A small-molecule ligand and the protein it binds are described below.
Small molecule (SMILES): CC(C)Cc1ccc([C@H](C)C(=O)O)cc1

Binding-site contacts:
Ligand atom C2 contacts residue LEU321 of chain 1.B at 4.1 Å (hydrophobic).
Ligand atom C4 contacts residue ALA496 of chain 1.B at 4.0 Å (hydrophobic).
Ligand atom C3 contacts residue ALA496 of chain 1.B at 3.8 Å (hydrophobic).
Ligand atom O2 contacts residue ARG89 of chain 1.B at 2.9 Å (salt-bridge).
Ligand atom C3 contacts residue SER499 of chain 1.B at 3.5 Å.
Ligand atom C7 contacts residue TYR324 of chain 1.B at 3.8 Å (hydrophobic).
Ligand atom O2 contacts residue LEU500 of chain 1.B at 3.6 Å.
Ligand atom C9 contacts residue SER322 of chain 1.B at 4.2 Å.
Ligand atom C5 contacts residue EDO1 of chain 1.FA at 3.2 Å.
Ligand atom O1 contacts residue ARG89 of chain 1.B at 2.7 Å (salt-bridge).
Ligand atom C13 contacts residue VAL318 of chain 1.B at 3.5 Å (hydrophobic).
Ligand atom C4 contacts residue MET491 of chain 1.B at 3.7 Å (hydrophobic).
Ligand atom C5 contacts residue SER499 of chain 1.B at 3.3 Å.
Ligand atom O2 contacts residue ALA496 of chain 1.B at 3.4 Å.
Ligand atom C5 contacts residue TRP356 of chain 1.B at 3.9 Å (hydrophobic).
Ligand atom C1 contacts residue TYR324 of chain 1.B at 3.4 Å (hydrophobic).
Ligand atom O2 contacts residue VAL85 of chain 1.B at 3.7 Å.
Ligand atom C8 contacts residue VAL318 of chain 1.B at 3.6 Å (hydrophobic).
Ligand atom C8 contacts residue ALA496 of chain 1.B at 3.9 Å (hydrophobic).
Ligand atom C5 contacts residue TYR354 of chain 1.B at 4.0 Å (hydrophobic).
Ligand atom C3 contacts residue EDO1 of chain 1.FA at 3.9 Å.
Ligand atom C11 contacts residue VAL318 of chain 1.B at 4.0 Å (hydrophobic).
Ligand atom O1 contacts residue TYR324 of chain 1.B at 2.4 Å (h-bond).
Ligand atom C3 contacts residue GLY495 of chain 1.B at 3.5 Å.
Ligand atom C4 contacts residue GLY495 of chain 1.B at 3.9 Å.
Ligand atom C6 contacts residue TYR324 of chain 1.B at 3.5 Å (hydrophobic).
Ligand atom C10 contacts residue VAL318 of chain 1.B at 4.2 Å (hydrophobic).
Ligand atom C12 contacts residue ALA496 of chain 1.B at 3.7 Å (hydrophobic).
Ligand atom C2 contacts residue EDO1 of chain 1.FA at 3.6 Å.
Ligand atom C12 contacts residue VAL318 of chain 1.B at 3.6 Å (hydrophobic).
Ligand atom C13 contacts residue ALA496 of chain 1.B at 3.5 Å (hydrophobic).
Ligand atom C1 contacts residue ARG89 of chain 1.B at 3.5 Å.
Ligand atom C5 contacts residue GLY495 of chain 1.B at 4.0 Å.
Ligand atom C12 contacts residue SER499 of chain 1.B at 4.1 Å.
Ligand atom C1 contacts residue ALA496 of chain 1.B at 3.8 Å (hydrophobic).
Ligand atom C7 contacts residue LEU328 of chain 1.B at 3.9 Å (hydrophobic).
Ligand atom C7 contacts residue VAL318 of chain 1.B at 3.8 Å (hydrophobic).
Ligand atom C2 contacts residue SER499 of chain 1.B at 3.9 Å.
Ligand atom C4 contacts residue VAL492 of chain 1.B at 4.0 Å (hydrophobic).
Ligand atom C9 contacts residue VAL318 of chain 1.B at 4.0 Å (hydrophobic).

Sequence of chain 1.B:
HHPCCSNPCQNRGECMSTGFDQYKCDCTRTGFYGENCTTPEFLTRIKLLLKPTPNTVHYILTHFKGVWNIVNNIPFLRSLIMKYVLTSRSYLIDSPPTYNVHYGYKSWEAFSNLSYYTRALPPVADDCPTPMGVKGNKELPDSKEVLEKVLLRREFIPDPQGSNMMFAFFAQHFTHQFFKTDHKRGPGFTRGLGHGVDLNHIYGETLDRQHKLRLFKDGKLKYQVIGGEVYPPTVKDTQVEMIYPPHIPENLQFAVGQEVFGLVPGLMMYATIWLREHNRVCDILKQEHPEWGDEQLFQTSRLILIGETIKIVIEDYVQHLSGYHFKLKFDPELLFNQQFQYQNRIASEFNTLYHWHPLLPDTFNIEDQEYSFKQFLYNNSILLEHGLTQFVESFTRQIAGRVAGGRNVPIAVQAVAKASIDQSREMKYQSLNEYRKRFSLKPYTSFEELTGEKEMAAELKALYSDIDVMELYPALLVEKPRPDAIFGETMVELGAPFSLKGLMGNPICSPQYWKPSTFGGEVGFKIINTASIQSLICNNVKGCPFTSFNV